Sequence of chain 1.D:
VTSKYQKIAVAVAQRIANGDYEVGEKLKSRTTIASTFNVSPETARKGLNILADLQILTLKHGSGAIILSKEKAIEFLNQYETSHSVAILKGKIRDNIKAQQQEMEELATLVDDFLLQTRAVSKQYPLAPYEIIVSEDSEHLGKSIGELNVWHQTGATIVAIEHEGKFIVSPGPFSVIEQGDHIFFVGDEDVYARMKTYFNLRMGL

Binding-site contacts:
Ligand atom N11 contacts residue ILE168 of chain 1.C at 2.9 Å (h-bond).
Ligand atom O2' contacts residue HIS162 of chain 1.D at 3.4 Å.
Ligand atom O2'1 contacts residue HIS162 of chain 1.C at 3.4 Å.
Ligand atom C4'1 contacts residue ASN159 of chain 1.C at 3.4 Å.
Ligand atom O2P contacts residue HIS162 of chain 1.C at 2.6 Å (h-bond).
Ligand atom C21 contacts residue ALA166 of chain 1.C at 3.2 Å (hydrophobic).
Ligand atom N61 contacts residue ILE168 of chain 1.C at 2.9 Å (h-bond).
Ligand atom N71 contacts residue ILE155 of chain 1.C at 3.5 Å.
Ligand atom N91 contacts residue ILE155 of chain 1.C at 3.5 Å.
Ligand atom N31 contacts residue TRP161 of chain 1.C at 3.2 Å (h-bond).
Ligand atom N31 contacts residue VAL160 of chain 1.C at 3.6 Å.
Ligand atom N3 contacts residue TRP161 of chain 1.D at 3.2 Å (h-bond).
Ligand atom O1P contacts residue PRO183 of chain 1.D at 3.5 Å.
Ligand atom O2' contacts residue ASN159 of chain 1.D at 2.6 Å (h-bond).
Ligand atom O2P1 contacts residue PRO183 of chain 1.C at 3.4 Å.
Ligand atom O1P1 contacts residue HIS162 of chain 1.D at 3.6 Å (h-bond).
Ligand atom O3'1 contacts residue ASN159 of chain 1.C at 3.5 Å (h-bond).
Ligand atom P contacts residue HIS162 of chain 1.C at 3.4 Å.
Ligand atom O1P1 contacts residue PRO183 of chain 1.C at 3.5 Å.
Ligand atom O2P1 contacts residue HIS162 of chain 1.D at 2.7 Å (h-bond).
Ligand atom O2'1 contacts residue ASN159 of chain 1.C at 2.7 Å (h-bond).
Ligand atom O3' contacts residue ASN159 of chain 1.D at 3.6 Å (h-bond).
Ligand atom C41 contacts residue ILE155 of chain 1.C at 3.3 Å (hydrophobic).
Ligand atom O4' contacts residue GLY156 of chain 1.D at 3.5 Å.
Ligand atom C81 contacts residue ILE155 of chain 1.C at 3.6 Å (hydrophobic).
Ligand atom N6 contacts residue ILE168 of chain 1.D at 2.9 Å (h-bond).
Ligand atom O1P contacts residue HIS162 of chain 1.C at 3.5 Å (h-bond).
Ligand atom C2 contacts residue ALA166 of chain 1.D at 3.2 Å (hydrophobic).
Ligand atom O2' contacts residue TRP161 of chain 1.D at 3.6 Å.
Ligand atom N1 contacts residue ILE168 of chain 1.D at 2.9 Å (h-bond).
Ligand atom C51 contacts residue ILE155 of chain 1.C at 3.3 Å (hydrophobic).
Ligand atom N7 contacts residue ILE155 of chain 1.D at 3.6 Å.
Ligand atom C4 contacts residue ILE155 of chain 1.D at 3.3 Å (hydrophobic).
Ligand atom O4'1 contacts residue GLY156 of chain 1.C at 3.5 Å.
Ligand atom O2'1 contacts residue TRP161 of chain 1.C at 3.5 Å (h-bond).
Ligand atom N9 contacts residue ILE155 of chain 1.D at 3.5 Å.
Ligand atom C5 contacts residue ILE155 of chain 1.D at 3.4 Å (hydrophobic).
Ligand atom P1 contacts residue HIS162 of chain 1.D at 3.5 Å.
Ligand atom C4' contacts residue ASN159 of chain 1.D at 3.6 Å.
Ligand atom O2P contacts residue PRO183 of chain 1.D at 3.3 Å.

Sequence of chain 1.C:
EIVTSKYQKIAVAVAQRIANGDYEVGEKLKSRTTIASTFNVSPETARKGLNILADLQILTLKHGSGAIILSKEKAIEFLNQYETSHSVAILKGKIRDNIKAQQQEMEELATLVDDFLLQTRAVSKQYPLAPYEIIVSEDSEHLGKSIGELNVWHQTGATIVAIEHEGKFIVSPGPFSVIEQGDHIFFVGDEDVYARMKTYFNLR

A protein and the small-molecule ligand that binds it are described below.
Small molecule (SMILES): Nc1ncnc2c1ncn2[C@@H]1O[C@@H]2CO[P](=O)(O)O[C@H]3[C@@H](O)[C@H](n4cnc5c(N)ncnc54)O[C@@H]3CO[P](=O)(O)O[C@H]2[C@H]1O